Sequence of chain 1.B:
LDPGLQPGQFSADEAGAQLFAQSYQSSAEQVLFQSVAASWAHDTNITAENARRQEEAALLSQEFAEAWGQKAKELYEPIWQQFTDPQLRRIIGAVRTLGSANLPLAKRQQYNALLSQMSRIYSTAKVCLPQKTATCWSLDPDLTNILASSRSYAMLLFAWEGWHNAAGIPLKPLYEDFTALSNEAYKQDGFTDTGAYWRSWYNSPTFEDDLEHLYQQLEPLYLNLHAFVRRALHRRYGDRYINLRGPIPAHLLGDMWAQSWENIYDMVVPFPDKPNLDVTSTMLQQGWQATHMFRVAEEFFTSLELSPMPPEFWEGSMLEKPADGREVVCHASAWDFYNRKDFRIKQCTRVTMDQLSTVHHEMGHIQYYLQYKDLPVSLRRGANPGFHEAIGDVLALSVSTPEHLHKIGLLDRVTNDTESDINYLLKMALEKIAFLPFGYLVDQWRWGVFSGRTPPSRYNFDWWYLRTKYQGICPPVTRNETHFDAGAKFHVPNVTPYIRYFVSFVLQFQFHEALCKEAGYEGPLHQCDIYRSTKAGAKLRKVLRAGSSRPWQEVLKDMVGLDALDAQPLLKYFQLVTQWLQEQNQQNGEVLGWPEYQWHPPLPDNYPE

This protein binds this small molecule.
Small molecule (SMILES): CCCC[C@H](N[C@@H](CCc1ccccc1)C(=O)O)C(=O)N[C@@H](Cc1c[nH]c2ccccc12)C(=O)O

Binding-site contacts:
Ligand atom O03 contacts residue LYS489 of chain 1.B at 2.9 Å (salt-bridge).
Ligand atom C11 contacts residue GLN259 of chain 1.B at 3.6 Å.
Ligand atom C24 contacts residue ZN1 of chain 1.BA at 2.5 Å.
Ligand atom C34 contacts residue PHE490 of chain 1.B at 3.6 Å (hydrophobic).
Ligand atom C21 contacts residue THR358 of chain 1.B at 3.3 Å.
Ligand atom C16 contacts residue HIS331 of chain 1.B at 3.6 Å.
Ligand atom C11 contacts residue PHE435 of chain 1.B at 3.5 Å (hydrophobic).
Ligand atom C23 contacts residue TYR501 of chain 1.B at 3.4 Å (hydrophobic).
Ligand atom C30 contacts residue THR496 of chain 1.B at 3.5 Å.
Ligand atom C24 contacts residue TYR501 of chain 1.B at 3.5 Å (hydrophobic).
Ligand atom N15 contacts residue TYR501 of chain 1.B at 3.7 Å.
Ligand atom C02 contacts residue TYR498 of chain 1.B at 3.4 Å (hydrophobic).
Ligand atom C31 contacts residue THR496 of chain 1.B at 3.7 Å.
Ligand atom O26 contacts residue HIS365 of chain 1.B at 3.4 Å (h-bond).
Ligand atom O35 contacts residue HIS331 of chain 1.B at 2.8 Å (h-bond).
Ligand atom C32 contacts residue PG41 of chain 1.W at 3.7 Å.
Ligand atom O25 contacts residue HIS361 of chain 1.B at 3.7 Å.
Ligand atom O03 contacts residue HIS491 of chain 1.B at 3.4 Å.
Ligand atom O26 contacts residue HIS361 of chain 1.B at 3.7 Å.
Ligand atom C27 contacts residue ALA332 of chain 1.B at 3.3 Å (hydrophobic).
Ligand atom O25 contacts residue GLU389 of chain 1.B at 3.0 Å (salt-bridge).
Ligand atom O35 contacts residue HIS491 of chain 1.B at 3.0 Å.
Ligand atom O01 contacts residue GLN259 of chain 1.B at 3.3 Å (h-bond).
Ligand atom O26 contacts residue GLU362 of chain 1.B at 2.7 Å (salt-bridge).
Ligand atom C23 contacts residue ALA332 of chain 1.B at 3.7 Å (hydrophobic).
Ligand atom O25 contacts residue TYR501 of chain 1.B at 2.7 Å (h-bond).
Ligand atom O03 contacts residue GLN259 of chain 1.B at 3.6 Å (h-bond).
Ligand atom N22 contacts residue HIS331 of chain 1.B at 3.2 Å (h-bond).
Ligand atom N22 contacts residue ALA332 of chain 1.B at 3.0 Å (h-bond).
Ligand atom O25 contacts residue HIS365 of chain 1.B at 3.6 Å.
Ligand atom O25 contacts residue ZN1 of chain 1.BA at 1.9 Å.
Ligand atom N22 contacts residue GLU362 of chain 1.B at 3.4 Å (salt-bridge).
Ligand atom O26 contacts residue ZN1 of chain 1.BA at 2.5 Å.
Ligand atom C30 contacts residue PG41 of chain 1.W at 3.7 Å.
Ligand atom C18 contacts residue GLU362 of chain 1.B at 3.3 Å.
Ligand atom C05 contacts residue TYR501 of chain 1.B at 3.5 Å (hydrophobic).
Ligand atom C31 contacts residue PG41 of chain 1.W at 3.5 Å.
Ligand atom O03 contacts residue TYR498 of chain 1.B at 2.5 Å (h-bond).
Ligand atom C09 contacts residue PHE505 of chain 1.B at 3.7 Å (hydrophobic).
Ligand atom C17 contacts residue GLU362 of chain 1.B at 3.5 Å.